Binding-site contacts:
Ligand atom C10 contacts residue TYR179 of chain 1.B at 3.6 Å (hydrophobic).
Ligand atom C4 contacts residue ASP115 of chain 1.B at 3.3 Å.
Ligand atom O contacts residue GLY65 of chain 1.B at 3.7 Å.
Ligand atom O2 contacts residue GLY29 of chain 1.B at 3.0 Å (h-bond).
Ligand atom N2 contacts residue ILE116 of chain 1.B at 3.3 Å (h-bond).
Ligand atom C22 contacts residue TYR179 of chain 1.B at 3.5 Å (hydrophobic).
Ligand atom C8 contacts residue ILE116 of chain 1.B at 3.6 Å (hydrophobic).
Ligand atom N4 contacts residue ASP150 of chain 1.B at 2.8 Å (salt-bridge).
Ligand atom O2 contacts residue PRO168 of chain 1.B at 3.8 Å.
Ligand atom C8 contacts residue CYS149 of chain 1.B at 3.7 Å (hydrophobic).
Ligand atom O1 contacts residue ASP115 of chain 1.B at 2.8 Å (salt-bridge).
Ligand atom C9 contacts residue PHE201 of chain 1.B at 3.6 Å (hydrophobic).
Ligand atom O contacts residue ASP115 of chain 1.B at 2.5 Å (salt-bridge).
Ligand atom C contacts residue GLY29 of chain 1.B at 3.6 Å.
Ligand atom N3 contacts residue ASP150 of chain 1.B at 3.7 Å.
Ligand atom N3 contacts residue SER151 of chain 1.B at 3.0 Å (h-bond).
Ligand atom C contacts residue ASP115 of chain 1.B at 3.5 Å.
Ligand atom C18 contacts residue LYS174 of chain 1.B at 3.4 Å.
Ligand atom N2 contacts residue ILE62 of chain 1.B at 3.6 Å.
Ligand atom O5 contacts residue LYS174 of chain 1.B at 3.7 Å.
Ligand atom N4 contacts residue PHE201 of chain 1.B at 3.7 Å.
Ligand atom C1 contacts residue ASP115 of chain 1.B at 3.7 Å.
Ligand atom N3 contacts residue CYS149 of chain 1.B at 3.7 Å.
Ligand atom C5 contacts residue PRO168 of chain 1.B at 3.5 Å (hydrophobic).
Ligand atom C10 contacts residue ASP150 of chain 1.B at 3.5 Å.
Ligand atom O5 contacts residue LEU175 of chain 1.B at 3.6 Å.
Ligand atom N2 contacts residue ASP115 of chain 1.B at 3.6 Å.
Ligand atom C8 contacts residue SER151 of chain 1.B at 3.3 Å.
Ligand atom C11 contacts residue TYR179 of chain 1.B at 3.5 Å (hydrophobic).
Ligand atom O1 contacts residue ILE116 of chain 1.B at 3.6 Å.
Ligand atom C8 contacts residue ILE62 of chain 1.B at 3.4 Å (hydrophobic).
Ligand atom O3 contacts residue ASP115 of chain 1.B at 3.8 Å.
Ligand atom C19 contacts residue ILE170 of chain 1.B at 3.7 Å (hydrophobic).
Ligand atom O3 contacts residue SER63 of chain 1.B at 3.3 Å.
Ligand atom O5 contacts residue GLU176 of chain 1.B at 3.1 Å (salt-bridge).
Ligand atom C22 contacts residue LEU175 of chain 1.B at 3.6 Å (hydrophobic).
Ligand atom C21 contacts residue GLU176 of chain 1.B at 3.7 Å.
Ligand atom N1 contacts residue PRO168 of chain 1.B at 3.6 Å.
Ligand atom C19 contacts residue LYS174 of chain 1.B at 3.6 Å.
Ligand atom C11 contacts residue ASP150 of chain 1.B at 3.7 Å.

A protein and the small-molecule ligand that binds it are described below.
Small molecule (SMILES): CC(C)(C)OC(=O)N1CCC(CCCNc2ncnc3c2ncn3[C@@H]2O[C@H](CO)[C@@H](O)[C@H]2O)CC1

Sequence of chain 1.B:
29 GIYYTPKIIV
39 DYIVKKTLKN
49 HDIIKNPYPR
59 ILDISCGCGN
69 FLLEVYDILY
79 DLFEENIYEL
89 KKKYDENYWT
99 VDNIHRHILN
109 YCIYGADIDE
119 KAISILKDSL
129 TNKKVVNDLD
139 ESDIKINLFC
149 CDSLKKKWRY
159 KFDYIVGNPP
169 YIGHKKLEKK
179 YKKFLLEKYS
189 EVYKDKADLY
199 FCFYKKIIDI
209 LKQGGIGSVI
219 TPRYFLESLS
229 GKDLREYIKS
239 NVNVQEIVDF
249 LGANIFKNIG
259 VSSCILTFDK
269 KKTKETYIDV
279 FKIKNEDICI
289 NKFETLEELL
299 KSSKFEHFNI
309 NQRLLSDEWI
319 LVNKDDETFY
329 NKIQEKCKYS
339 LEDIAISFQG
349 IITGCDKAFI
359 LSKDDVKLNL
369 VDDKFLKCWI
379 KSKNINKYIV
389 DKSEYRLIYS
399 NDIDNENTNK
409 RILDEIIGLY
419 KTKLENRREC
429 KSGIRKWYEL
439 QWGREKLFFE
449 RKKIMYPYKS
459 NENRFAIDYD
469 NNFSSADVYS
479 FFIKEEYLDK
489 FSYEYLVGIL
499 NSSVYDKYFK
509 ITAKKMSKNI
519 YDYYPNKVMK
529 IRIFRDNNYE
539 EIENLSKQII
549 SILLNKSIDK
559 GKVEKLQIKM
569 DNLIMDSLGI